Sequence of chain 1.B:
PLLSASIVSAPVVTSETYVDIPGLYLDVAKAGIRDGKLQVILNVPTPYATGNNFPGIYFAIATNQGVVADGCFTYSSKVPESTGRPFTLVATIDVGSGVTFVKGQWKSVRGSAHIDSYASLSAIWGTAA

This small molecule binds to this protein.
Small molecule (SMILES): C[Se][C@@H]1O[C@@H](C)[C@@H](O)[C@@H](O)[C@@H]1O

Sequence of chain 1.A:
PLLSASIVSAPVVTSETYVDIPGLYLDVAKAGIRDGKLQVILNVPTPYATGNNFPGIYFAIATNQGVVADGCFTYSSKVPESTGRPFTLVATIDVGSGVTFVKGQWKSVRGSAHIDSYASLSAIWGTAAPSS

Binding-site contacts:
Ligand atom O3 contacts residue TYR76 of chain 1.A at 4.5 Å.
Ligand atom O2 contacts residue ARG112 of chain 1.A at 2.8 Å (salt-bridge).
Ligand atom C4 contacts residue THR75 of chain 1.A at 4.3 Å.
Ligand atom O3 contacts residue ARG112 of chain 1.A at 3.0 Å (salt-bridge).
Ligand atom C1 contacts residue ARG86 of chain 1.B at 3.4 Å.
Ligand atom O3 contacts residue SER83 of chain 1.B at 4.4 Å.
Ligand atom C6 contacts residue THR84 of chain 1.B at 3.6 Å.
Ligand atom O4 contacts residue THR84 of chain 1.B at 2.8 Å (h-bond).
Ligand atom O4 contacts residue THR75 of chain 1.A at 3.6 Å.
Ligand atom CM contacts residue ARG86 of chain 1.B at 4.5 Å.
Ligand atom C2 contacts residue ARG112 of chain 1.A at 3.9 Å.
Ligand atom C2 contacts residue THR75 of chain 1.A at 4.1 Å.
Ligand atom O2 contacts residue VAL111 of chain 1.A at 4.3 Å.
Ligand atom C6 contacts residue TYR49 of chain 1.B at 3.7 Å (hydrophobic).
Ligand atom SE contacts residue ARG112 of chain 1.A at 3.8 Å.
Ligand atom O3 contacts residue GLY85 of chain 1.B at 4.3 Å.
Ligand atom C3 contacts residue ARG112 of chain 1.A at 3.7 Å.
Ligand atom C4 contacts residue SER83 of chain 1.B at 3.9 Å.
Ligand atom C3 contacts residue ARG86 of chain 1.B at 4.5 Å.
Ligand atom C6 contacts residue ARG86 of chain 1.B at 4.1 Å.
Ligand atom C5 contacts residue ARG86 of chain 1.B at 3.9 Å.
Ligand atom O2 contacts residue THR75 of chain 1.A at 3.8 Å.
Ligand atom C4 contacts residue ARG86 of chain 1.B at 4.0 Å.
Ligand atom O3 contacts residue THR75 of chain 1.A at 2.6 Å (h-bond).
Ligand atom C4 contacts residue THR84 of chain 1.B at 3.4 Å.
Ligand atom O4 contacts residue GLY85 of chain 1.B at 3.5 Å.
Ligand atom C3 contacts residue THR75 of chain 1.A at 3.8 Å.
Ligand atom O5 contacts residue ARG86 of chain 1.B at 2.9 Å (salt-bridge).
Ligand atom C2 contacts residue ARG86 of chain 1.B at 3.8 Å.
Ligand atom C4 contacts residue GLY85 of chain 1.B at 4.4 Å.
Ligand atom O4 contacts residue ARG86 of chain 1.B at 3.0 Å (salt-bridge).
Ligand atom C3 contacts residue SER83 of chain 1.B at 4.4 Å.
Ligand atom C5 contacts residue THR84 of chain 1.B at 4.1 Å.